This protein binds this small molecule.
Small molecule (SMILES): CC[C@H](C)[C@H]1NC(=O)[C@@H](NC(=O)[C@H](C)[C@H](O)C(C)C)[C@@H](C)OC(=O)[C@@H]2COC(=O)CNC(=O)/C=C/[C@]3(CO3)[C@@H](C)Oc3ccc(cc3)[C@H](NC1=O)C(=O)N(C)[C@@H](Cc1ccccc1)C(=O)N[C@H]([C@@H](C)O)C(=O)N2

Sequence of chain 1.C:
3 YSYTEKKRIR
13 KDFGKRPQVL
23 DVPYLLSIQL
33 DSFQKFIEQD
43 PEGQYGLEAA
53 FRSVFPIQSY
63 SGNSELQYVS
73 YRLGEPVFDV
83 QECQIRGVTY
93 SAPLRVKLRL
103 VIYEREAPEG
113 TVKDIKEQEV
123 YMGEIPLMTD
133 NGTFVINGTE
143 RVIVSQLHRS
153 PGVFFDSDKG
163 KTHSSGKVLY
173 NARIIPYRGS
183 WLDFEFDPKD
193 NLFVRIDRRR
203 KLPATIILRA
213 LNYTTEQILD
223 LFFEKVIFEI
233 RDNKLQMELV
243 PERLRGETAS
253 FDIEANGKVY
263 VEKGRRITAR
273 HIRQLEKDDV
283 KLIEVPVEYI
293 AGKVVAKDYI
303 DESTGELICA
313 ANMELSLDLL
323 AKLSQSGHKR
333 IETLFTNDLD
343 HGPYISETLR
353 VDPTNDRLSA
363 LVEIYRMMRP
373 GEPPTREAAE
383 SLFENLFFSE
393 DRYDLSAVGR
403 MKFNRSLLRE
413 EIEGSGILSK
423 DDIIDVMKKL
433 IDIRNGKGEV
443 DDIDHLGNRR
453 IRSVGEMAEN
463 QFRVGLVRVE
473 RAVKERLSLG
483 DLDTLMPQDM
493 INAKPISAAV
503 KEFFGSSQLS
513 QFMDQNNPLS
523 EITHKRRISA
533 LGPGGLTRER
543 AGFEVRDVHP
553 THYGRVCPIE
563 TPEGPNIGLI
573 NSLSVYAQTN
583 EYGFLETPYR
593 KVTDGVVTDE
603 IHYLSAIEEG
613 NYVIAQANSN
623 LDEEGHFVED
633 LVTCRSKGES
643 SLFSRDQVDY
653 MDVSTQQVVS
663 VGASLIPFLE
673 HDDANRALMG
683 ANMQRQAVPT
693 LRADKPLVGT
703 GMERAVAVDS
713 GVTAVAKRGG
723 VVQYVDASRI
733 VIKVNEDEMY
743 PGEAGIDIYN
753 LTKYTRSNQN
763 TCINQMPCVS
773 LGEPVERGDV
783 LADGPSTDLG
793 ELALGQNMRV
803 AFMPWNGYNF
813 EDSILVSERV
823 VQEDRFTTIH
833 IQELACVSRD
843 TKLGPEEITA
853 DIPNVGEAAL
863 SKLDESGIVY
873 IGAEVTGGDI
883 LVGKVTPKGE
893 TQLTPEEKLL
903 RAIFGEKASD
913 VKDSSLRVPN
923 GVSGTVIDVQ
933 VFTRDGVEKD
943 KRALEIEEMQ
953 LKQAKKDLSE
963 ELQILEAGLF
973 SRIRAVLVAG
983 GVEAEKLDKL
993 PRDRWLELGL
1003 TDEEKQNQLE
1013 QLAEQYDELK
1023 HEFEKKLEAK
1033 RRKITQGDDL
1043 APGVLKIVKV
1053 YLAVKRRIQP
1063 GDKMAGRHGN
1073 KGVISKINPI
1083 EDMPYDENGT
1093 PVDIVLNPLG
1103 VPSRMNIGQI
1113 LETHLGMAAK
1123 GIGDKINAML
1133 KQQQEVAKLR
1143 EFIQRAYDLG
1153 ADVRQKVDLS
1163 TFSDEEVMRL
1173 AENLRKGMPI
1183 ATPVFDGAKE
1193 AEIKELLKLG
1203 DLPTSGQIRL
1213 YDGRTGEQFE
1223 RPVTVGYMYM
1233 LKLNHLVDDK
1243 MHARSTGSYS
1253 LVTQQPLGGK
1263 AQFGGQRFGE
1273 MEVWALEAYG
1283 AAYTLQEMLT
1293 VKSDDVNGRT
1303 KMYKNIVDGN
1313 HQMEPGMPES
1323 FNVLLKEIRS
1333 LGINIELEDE

Binding-site contacts:
Ligand atom CD1 contacts residue LYS781 of chain 1.D at 3.0 Å.
Ligand atom CA contacts residue ASP675 of chain 1.C at 3.3 Å.
Ligand atom CZ contacts residue ASP785 of chain 1.D at 3.5 Å.
Ligand atom CA contacts residue ARG744 of chain 1.D at 3.3 Å.
Ligand atom CAD contacts residue ASP675 of chain 1.C at 3.5 Å.
Ligand atom C contacts residue GLN739 of chain 1.D at 3.3 Å.
Ligand atom CB contacts residue GLY778 of chain 1.D at 3.6 Å.
Ligand atom N contacts residue ASP675 of chain 1.C at 2.6 Å (salt-bridge).
Ligand atom C contacts residue ARG744 of chain 1.D at 3.6 Å.
Ligand atom N contacts residue LEU746 of chain 1.D at 3.6 Å.
Ligand atom CB contacts residue ALA779 of chain 1.D at 3.7 Å (hydrophobic).
Ligand atom CCB contacts residue ARG738 of chain 1.D at 3.7 Å.
Ligand atom O contacts residue SER775 of chain 1.D at 2.7 Å (h-bond).
Ligand atom O contacts residue ARG744 of chain 1.D at 3.0 Å (salt-bridge).
Ligand atom CAE contacts residue ASP675 of chain 1.C at 3.6 Å.
Ligand atom CCE contacts residue GLY745 of chain 1.D at 3.2 Å.
Ligand atom CCC contacts residue ARG738 of chain 1.D at 3.1 Å.
Ligand atom O contacts residue ASN677 of chain 1.C at 3.2 Å (h-bond).
Ligand atom OCD contacts residue GLN739 of chain 1.D at 2.8 Å (h-bond).
Ligand atom CA contacts residue GLN739 of chain 1.D at 3.6 Å.
Ligand atom CB contacts residue GLY778 of chain 1.D at 3.7 Å.
Ligand atom CCE contacts residue LEU746 of chain 1.D at 2.9 Å (hydrophobic).
Ligand atom CG2 contacts residue LEU746 of chain 1.D at 2.8 Å (hydrophobic).
Ligand atom O contacts residue ALA779 of chain 1.D at 3.3 Å.
Ligand atom CA contacts residue ARG744 of chain 1.D at 3.7 Å.
Ligand atom CBX contacts residue ARG738 of chain 1.D at 3.5 Å.
Ligand atom CCE contacts residue ASN690 of chain 1.D at 3.6 Å.
Ligand atom CBY contacts residue ASN690 of chain 1.D at 3.7 Å.
Ligand atom CAE contacts residue ASN677 of chain 1.C at 3.7 Å.
Ligand atom CE1 contacts residue LYS781 of chain 1.D at 3.1 Å.
Ligand atom OCD contacts residue ARG744 of chain 1.D at 3.7 Å.
Ligand atom CAD contacts residue ASN677 of chain 1.C at 3.6 Å.
Ligand atom O contacts residue GLN739 of chain 1.D at 2.6 Å (h-bond).
Ligand atom OCD contacts residue ARG738 of chain 1.D at 2.6 Å (salt-bridge).
Ligand atom C contacts residue SER775 of chain 1.D at 3.6 Å.
Ligand atom O contacts residue MET747 of chain 1.D at 3.5 Å.
Ligand atom CG2 contacts residue MET747 of chain 1.D at 3.4 Å (hydrophobic).
Ligand atom N contacts residue ASN677 of chain 1.C at 3.3 Å (h-bond).
Ligand atom O contacts residue ALA748 of chain 1.D at 3.1 Å (h-bond).
Ligand atom OG1 contacts residue LEU746 of chain 1.D at 2.8 Å (h-bond).

Sequence of chain 1.D:
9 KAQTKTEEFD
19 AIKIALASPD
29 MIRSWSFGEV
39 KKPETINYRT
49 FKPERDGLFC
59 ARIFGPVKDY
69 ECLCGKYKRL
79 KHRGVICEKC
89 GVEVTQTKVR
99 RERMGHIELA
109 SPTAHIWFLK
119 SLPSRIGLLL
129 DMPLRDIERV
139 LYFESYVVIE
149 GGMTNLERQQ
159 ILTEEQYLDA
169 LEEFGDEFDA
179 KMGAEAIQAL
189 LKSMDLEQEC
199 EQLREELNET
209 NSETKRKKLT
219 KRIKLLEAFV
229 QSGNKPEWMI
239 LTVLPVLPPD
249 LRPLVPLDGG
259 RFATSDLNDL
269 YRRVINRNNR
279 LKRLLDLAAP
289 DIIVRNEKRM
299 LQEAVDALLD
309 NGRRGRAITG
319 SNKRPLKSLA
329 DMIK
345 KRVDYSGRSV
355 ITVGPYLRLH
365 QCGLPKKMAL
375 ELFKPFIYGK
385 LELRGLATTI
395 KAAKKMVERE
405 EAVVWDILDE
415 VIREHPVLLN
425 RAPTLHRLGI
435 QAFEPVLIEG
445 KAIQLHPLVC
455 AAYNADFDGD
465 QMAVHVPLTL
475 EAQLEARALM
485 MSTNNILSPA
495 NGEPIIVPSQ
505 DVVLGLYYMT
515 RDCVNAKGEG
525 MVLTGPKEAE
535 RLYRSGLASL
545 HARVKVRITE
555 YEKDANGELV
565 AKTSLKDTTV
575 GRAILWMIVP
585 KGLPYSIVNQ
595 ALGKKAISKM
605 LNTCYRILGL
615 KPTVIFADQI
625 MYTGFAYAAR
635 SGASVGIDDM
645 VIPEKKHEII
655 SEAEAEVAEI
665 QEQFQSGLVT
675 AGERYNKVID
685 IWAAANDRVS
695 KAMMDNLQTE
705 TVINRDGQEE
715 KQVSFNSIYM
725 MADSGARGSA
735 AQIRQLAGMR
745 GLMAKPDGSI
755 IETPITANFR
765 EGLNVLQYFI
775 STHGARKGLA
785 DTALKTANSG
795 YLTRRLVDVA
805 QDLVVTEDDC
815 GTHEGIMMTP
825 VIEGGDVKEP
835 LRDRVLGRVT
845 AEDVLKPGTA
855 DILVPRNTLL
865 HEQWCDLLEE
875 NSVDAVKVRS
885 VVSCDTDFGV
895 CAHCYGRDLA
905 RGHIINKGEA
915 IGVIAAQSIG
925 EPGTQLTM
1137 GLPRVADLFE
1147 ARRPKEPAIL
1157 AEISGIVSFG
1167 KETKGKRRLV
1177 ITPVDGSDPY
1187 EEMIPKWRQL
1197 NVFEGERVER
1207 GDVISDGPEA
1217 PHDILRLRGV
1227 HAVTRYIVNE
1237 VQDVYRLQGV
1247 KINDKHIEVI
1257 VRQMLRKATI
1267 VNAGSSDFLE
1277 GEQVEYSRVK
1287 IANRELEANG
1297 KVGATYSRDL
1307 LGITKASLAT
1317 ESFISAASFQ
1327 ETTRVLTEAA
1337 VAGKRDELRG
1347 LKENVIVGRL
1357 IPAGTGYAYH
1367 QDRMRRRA